Sequence of chain 1.E:
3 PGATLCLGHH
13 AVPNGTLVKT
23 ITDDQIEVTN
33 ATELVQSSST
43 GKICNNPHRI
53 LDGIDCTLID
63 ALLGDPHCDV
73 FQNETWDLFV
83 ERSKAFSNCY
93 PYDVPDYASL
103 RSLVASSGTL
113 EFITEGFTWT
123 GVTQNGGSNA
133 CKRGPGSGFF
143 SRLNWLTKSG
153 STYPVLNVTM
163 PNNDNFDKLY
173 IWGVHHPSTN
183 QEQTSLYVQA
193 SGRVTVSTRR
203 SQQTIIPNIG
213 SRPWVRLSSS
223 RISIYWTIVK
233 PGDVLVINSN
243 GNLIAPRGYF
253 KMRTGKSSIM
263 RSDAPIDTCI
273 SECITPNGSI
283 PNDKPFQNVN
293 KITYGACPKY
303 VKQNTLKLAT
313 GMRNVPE

Binding-site contacts:
Ligand atom C2 contacts residue ASN159 of chain 1.C at 2.6 Å.
Ligand atom C5 contacts residue ASN159 of chain 1.C at 3.6 Å.
Ligand atom C7 contacts residue SER213 of chain 1.E at 3.7 Å.
Ligand atom N2 contacts residue ASN159 of chain 1.C at 3.1 Å (h-bond).
Ligand atom O2 contacts residue ARG201 of chain 1.C at 4.1 Å.
Ligand atom O6 contacts residue TRP216 of chain 1.E at 4.1 Å.
Ligand atom O7 contacts residue PRO215 of chain 1.E at 3.4 Å.
Ligand atom O5 contacts residue THR161 of chain 1.C at 4.1 Å.
Ligand atom C4 contacts residue TRP216 of chain 1.E at 4.2 Å (hydrophobic).
Ligand atom C6 contacts residue THR161 of chain 1.C at 2.7 Å.
Ligand atom O7 contacts residue ASN159 of chain 1.C at 3.8 Å.
Ligand atom C5 contacts residue TRP216 of chain 1.E at 4.5 Å (hydrophobic).
Ligand atom C7 contacts residue TRP216 of chain 1.E at 3.9 Å (hydrophobic).
Ligand atom N2 contacts residue SER213 of chain 1.E at 3.0 Å (h-bond).
Ligand atom C8 contacts residue THR181 of chain 1.E at 4.0 Å.
Ligand atom C3 contacts residue SER213 of chain 1.E at 4.4 Å.
Ligand atom C4 contacts residue ASN159 of chain 1.C at 4.2 Å.
Ligand atom N2 contacts residue TRP216 of chain 1.E at 4.5 Å.
Ligand atom C2 contacts residue TRP216 of chain 1.E at 3.9 Å (hydrophobic).
Ligand atom C8 contacts residue VAL236 of chain 1.C at 3.9 Å (hydrophobic).
Ligand atom C6 contacts residue TRP216 of chain 1.E at 4.3 Å (hydrophobic).
Ligand atom C3 contacts residue TRP216 of chain 1.E at 4.4 Å (hydrophobic).
Ligand atom C7 contacts residue PRO215 of chain 1.E at 4.4 Å (hydrophobic).
Ligand atom O3 contacts residue TRP216 of chain 1.E at 4.0 Å.
Ligand atom O4 contacts residue TRP216 of chain 1.E at 2.9 Å.
Ligand atom C1 contacts residue SER213 of chain 1.E at 3.8 Å.
Ligand atom C8 contacts residue SER213 of chain 1.E at 3.6 Å.
Ligand atom C1 contacts residue ASN159 of chain 1.C at 1.4 Å.
Ligand atom C8 contacts residue THR161 of chain 1.C at 3.7 Å.
Ligand atom C5 contacts residue THR161 of chain 1.C at 3.8 Å.
Ligand atom O7 contacts residue ARG214 of chain 1.E at 4.4 Å.
Ligand atom C7 contacts residue ASN159 of chain 1.C at 3.7 Å.
Ligand atom O7 contacts residue TRP216 of chain 1.E at 2.7 Å (h-bond).
Ligand atom O6 contacts residue TRP216 of chain 1.E at 3.3 Å.
Ligand atom C3 contacts residue ASN159 of chain 1.C at 3.9 Å.
Ligand atom C4 contacts residue TRP216 of chain 1.E at 4.2 Å (hydrophobic).
Ligand atom C2 contacts residue SER213 of chain 1.E at 3.9 Å.
Ligand atom O5 contacts residue ASN159 of chain 1.C at 2.2 Å (h-bond).
Ligand atom O6 contacts residue THR161 of chain 1.C at 3.6 Å (h-bond).

Sequence of chain 1.C:
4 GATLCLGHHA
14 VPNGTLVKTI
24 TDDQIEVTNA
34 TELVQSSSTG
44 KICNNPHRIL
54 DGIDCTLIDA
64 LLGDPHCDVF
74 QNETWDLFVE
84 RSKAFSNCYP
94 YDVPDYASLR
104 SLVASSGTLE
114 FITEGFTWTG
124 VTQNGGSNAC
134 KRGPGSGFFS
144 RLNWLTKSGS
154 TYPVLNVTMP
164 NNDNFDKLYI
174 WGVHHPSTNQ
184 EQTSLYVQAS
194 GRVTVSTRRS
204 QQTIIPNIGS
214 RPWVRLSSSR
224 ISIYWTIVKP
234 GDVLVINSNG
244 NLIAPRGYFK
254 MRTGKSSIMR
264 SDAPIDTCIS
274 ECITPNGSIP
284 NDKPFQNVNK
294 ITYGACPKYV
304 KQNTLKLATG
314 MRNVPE

The protein below binds the small molecule below.
Small molecule (SMILES): CC(=O)N[C@H]1[C@H](O[C@H]2[C@H](O)[C@@H](NC(C)=O)CO[C@@H]2CO)O[C@H](CO)[C@@H](O[C@@H]2O[C@H](CO[C@H]3O[C@H](CO)[C@@H](O)[C@H](O)[C@@H]3O)[C@@H](O)[C@H](O)[C@@H]2O)[C@@H]1O